Binding-site contacts:
Ligand atom C8 contacts residue ALA114 of chain 2.A at 3.5 Å (hydrophobic).
Ligand atom N3 contacts residue MET216 of chain 2.A at 4.2 Å.
Ligand atom N9 contacts residue ALA114 of chain 2.A at 3.6 Å.
Ligand atom C5 contacts residue ASN240 of chain 2.A at 3.9 Å.
Ligand atom C5 contacts residue GLY115 of chain 2.A at 3.4 Å.
Ligand atom N3 contacts residue VAL214 of chain 2.A at 3.5 Å (h-bond).
Ligand atom N3 contacts residue PHE197 of chain 2.A at 4.0 Å.
Ligand atom C8 contacts residue ALA113 of chain 2.A at 4.0 Å (hydrophobic).
Ligand atom O6 contacts residue LYS241 of chain 2.A at 3.2 Å.
Ligand atom C8 contacts residue THR239 of chain 2.A at 3.6 Å.
Ligand atom C6 contacts residue GLU198 of chain 2.A at 3.6 Å.
Ligand atom C6 contacts residue GLY115 of chain 2.A at 3.8 Å.
Ligand atom O6 contacts residue GLU198 of chain 2.A at 3.7 Å.
Ligand atom N7 contacts residue ASN240 of chain 2.A at 2.9 Å (h-bond).
Ligand atom N3 contacts residue GLY215 of chain 2.A at 3.6 Å.
Ligand atom C2 contacts residue VAL214 of chain 2.A at 3.7 Å (hydrophobic).
Ligand atom C4 contacts residue PHE197 of chain 2.A at 4.0 Å (hydrophobic).
Ligand atom N9 contacts residue VAL214 of chain 2.A at 4.0 Å.
Ligand atom C2 contacts residue GLU198 of chain 2.A at 3.3 Å.
Ligand atom O6 contacts residue ASN240 of chain 2.A at 2.6 Å (h-bond).
Ligand atom C2 contacts residue PHE197 of chain 2.A at 3.9 Å (hydrophobic).
Ligand atom N9 contacts residue GLY115 of chain 2.A at 4.0 Å.
Ligand atom N9 contacts residue ALA113 of chain 2.A at 3.6 Å.
Ligand atom C5 contacts residue VAL214 of chain 2.A at 4.0 Å (hydrophobic).
Ligand atom C2 contacts residue GLY215 of chain 2.A at 4.2 Å.
Ligand atom C8 contacts residue GLY115 of chain 2.A at 3.6 Å.
Ligand atom C8 contacts residue ASN240 of chain 2.A at 3.9 Å.
Ligand atom C6 contacts residue ASN240 of chain 2.A at 3.6 Å.
Ligand atom N1 contacts residue VAL214 of chain 2.A at 3.8 Å.
Ligand atom N7 contacts residue THR239 of chain 2.A at 3.7 Å.
Ligand atom C4 contacts residue VAL214 of chain 2.A at 3.5 Å (hydrophobic).
Ligand atom N1 contacts residue GLU198 of chain 2.A at 2.6 Å (salt-bridge).
Ligand atom N7 contacts residue ALA114 of chain 2.A at 3.5 Å.
Ligand atom N1 contacts residue PHE197 of chain 2.A at 3.7 Å.
Ligand atom C6 contacts residue PHE197 of chain 2.A at 3.9 Å (hydrophobic).
Ligand atom N7 contacts residue GLY115 of chain 2.A at 3.3 Å (h-bond).
Ligand atom C5 contacts residue PHE197 of chain 2.A at 3.9 Å (hydrophobic).
Ligand atom C4 contacts residue GLY115 of chain 2.A at 3.8 Å.
Ligand atom C5 contacts residue ALA114 of chain 2.A at 4.0 Å (hydrophobic).
Ligand atom O6 contacts residue GLY115 of chain 2.A at 3.7 Å.

Sequence of chain 2.A:
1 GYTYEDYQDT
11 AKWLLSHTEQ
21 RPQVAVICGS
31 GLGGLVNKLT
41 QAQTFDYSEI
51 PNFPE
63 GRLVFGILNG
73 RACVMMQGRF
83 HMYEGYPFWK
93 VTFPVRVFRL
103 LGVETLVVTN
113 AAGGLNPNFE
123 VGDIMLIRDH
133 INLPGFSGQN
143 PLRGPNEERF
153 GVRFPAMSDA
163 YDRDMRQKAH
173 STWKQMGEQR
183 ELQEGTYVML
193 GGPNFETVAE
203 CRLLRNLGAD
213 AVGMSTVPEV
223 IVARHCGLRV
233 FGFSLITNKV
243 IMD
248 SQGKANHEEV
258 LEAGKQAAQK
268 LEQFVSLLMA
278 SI

This protein binds this small molecule.
Small molecule (SMILES): O=c1[nH]cnc2nc[nH]c12